The protein below binds the small molecule below.
Small molecule (SMILES): Nc1nc2c(ncn2[C@@H]2O[C@H](CO[P](=O)(O)O[P](=O)(O)O[C@H]3O[C@H](CO)[C@@H](O)[C@H](O)[C@@H]3O)[C@@H](O)[C@H]2O)c(=O)[nH]1

Sequence of chain 1.C:
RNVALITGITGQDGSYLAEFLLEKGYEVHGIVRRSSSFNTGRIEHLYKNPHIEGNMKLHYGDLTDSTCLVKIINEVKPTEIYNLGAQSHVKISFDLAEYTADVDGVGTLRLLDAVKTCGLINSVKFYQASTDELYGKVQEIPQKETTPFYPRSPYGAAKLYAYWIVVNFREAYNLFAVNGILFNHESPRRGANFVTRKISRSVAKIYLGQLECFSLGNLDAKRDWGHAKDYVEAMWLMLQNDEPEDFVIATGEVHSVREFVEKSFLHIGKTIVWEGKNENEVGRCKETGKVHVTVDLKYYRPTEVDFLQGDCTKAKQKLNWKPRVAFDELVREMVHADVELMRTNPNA

Binding-site contacts:
Ligand atom N2 contacts residue ARG305 of chain 1.C at 3.4 Å (salt-bridge).
Ligand atom N3 contacts residue ARG305 of chain 1.C at 3.3 Å (salt-bridge).
Ligand atom O3' contacts residue GLU308 of chain 1.C at 2.6 Å (salt-bridge).
Ligand atom C8 contacts residue ASN222 of chain 1.C at 3.4 Å.
Ligand atom O3' contacts residue ARG227 of chain 1.C at 3.2 Å (salt-bridge).
Ligand atom O41 contacts residue TYR159 of chain 1.C at 2.3 Å (h-bond).
Ligand atom O21 contacts residue ARG194 of chain 1.C at 3.0 Å (salt-bridge).
Ligand atom O6 contacts residue LYS202 of chain 1.C at 2.5 Å (salt-bridge).
Ligand atom O6A contacts residue ASN188 of chain 1.C at 3.1 Å (h-bond).
Ligand atom C41 contacts residue TYR159 of chain 1.C at 3.5 Å (hydrophobic).
Ligand atom C2' contacts residue ARG305 of chain 1.C at 3.5 Å.
Ligand atom O1A contacts residue VAL199 of chain 1.C at 3.4 Å (h-bond).
Ligand atom O51 contacts residue ASN188 of chain 1.C at 3.4 Å (h-bond).
Ligand atom O3B contacts residue VAL94 of chain 1.C at 3.5 Å.
Ligand atom C2 contacts residue ARG305 of chain 1.C at 3.6 Å.
Ligand atom N2 contacts residue ASN197 of chain 1.C at 2.9 Å (h-bond).
Ligand atom O4' contacts residue VAL261 of chain 1.C at 3.6 Å.
Ligand atom O3' contacts residue ALA225 of chain 1.C at 3.2 Å.
Ligand atom C3' contacts residue GLU308 of chain 1.C at 3.6 Å.
Ligand atom O41 contacts residue NAP1 of chain 1.M at 3.2 Å (h-bond).
Ligand atom O31 contacts residue TYR159 of chain 1.C at 3.5 Å (h-bond).
Ligand atom C4 contacts residue VAL199 of chain 1.C at 3.5 Å (hydrophobic).
Ligand atom O31 contacts residue SER92 of chain 1.C at 2.3 Å (h-bond).
Ligand atom O3B contacts residue ARG305 of chain 1.C at 3.0 Å (salt-bridge).
Ligand atom O6A contacts residue PHE187 of chain 1.C at 3.3 Å.
Ligand atom O3B contacts residue ARG227 of chain 1.C at 3.2 Å (salt-bridge).
Ligand atom C31 contacts residue SER92 of chain 1.C at 3.2 Å.
Ligand atom O41 contacts residue THR135 of chain 1.C at 3.1 Å (h-bond).
Ligand atom PB contacts residue ARG227 of chain 1.C at 3.4 Å.
Ligand atom O2' contacts residue ARG305 of chain 1.C at 3.3 Å (salt-bridge).
Ligand atom C41 contacts residue NAP1 of chain 1.M at 3.5 Å.
Ligand atom O6A contacts residue LEU186 of chain 1.C at 3.6 Å (h-bond).
Ligand atom O3B contacts residue GLU137 of chain 1.C at 3.5 Å (salt-bridge).
Ligand atom N7 contacts residue GLY221 of chain 1.C at 2.8 Å (h-bond).
Ligand atom O2B contacts residue ASN188 of chain 1.C at 2.7 Å (h-bond).
Ligand atom O2' contacts residue GLU308 of chain 1.C at 2.7 Å (salt-bridge).
Ligand atom O2A contacts residue ARG305 of chain 1.C at 3.0 Å (salt-bridge).
Ligand atom O6A contacts residue ASP136 of chain 1.C at 3.1 Å (salt-bridge).
Ligand atom O2B contacts residue ARG227 of chain 1.C at 2.6 Å (salt-bridge).
Ligand atom C5' contacts residue ARG227 of chain 1.C at 3.5 Å.